Binding-site contacts:
Ligand atom C9 contacts residue SER236 of chain 1.A at 3.8 Å.
Ligand atom C3 contacts residue LYS106 of chain 1.A at 3.6 Å.
Ligand atom C23 contacts residue LEU170 of chain 1.A at 3.8 Å (hydrophobic).
Ligand atom C21 contacts residue ASN74 of chain 1.B at 3.8 Å.
Ligand atom N29 contacts residue LEU170 of chain 1.A at 3.8 Å.
Ligand atom C19 contacts residue TYR77 of chain 1.B at 3.5 Å (hydrophobic).
Ligand atom C24 contacts residue LEU170 of chain 1.A at 3.5 Å (hydrophobic).
Ligand atom C5 contacts residue LYS106 of chain 1.A at 3.6 Å.
Ligand atom C26 contacts residue LEU170 of chain 1.A at 3.7 Å (hydrophobic).
Ligand atom N28 contacts residue PRO168 of chain 1.A at 3.0 Å (h-bond).
Ligand atom C20 contacts residue TRP139 of chain 1.A at 3.4 Å (hydrophobic).
Ligand atom CL7 contacts residue TYR107 of chain 1.A at 3.6 Å.
Ligand atom C24 contacts residue TRP139 of chain 1.A at 3.6 Å (hydrophobic).
Ligand atom C24 contacts residue ASP169 of chain 1.A at 3.8 Å.
Ligand atom C22 contacts residue TRP139 of chain 1.A at 3.4 Å (hydrophobic).
Ligand atom C23 contacts residue TRP139 of chain 1.A at 3.4 Å (hydrophobic).
Ligand atom C18 contacts residue TRP139 of chain 1.A at 3.5 Å (hydrophobic).
Ligand atom CL7 contacts residue ARG18 of chain 1.A at 3.4 Å.
Ligand atom C15 contacts residue LYS106 of chain 1.A at 3.7 Å.
Ligand atom N25 contacts residue ASP169 of chain 1.A at 3.8 Å.
Ligand atom C21 contacts residue TRP139 of chain 1.A at 3.5 Å (hydrophobic).
Ligand atom C5 contacts residue TYR107 of chain 1.A at 3.9 Å (hydrophobic).
Ligand atom N27 contacts residue PHE72 of chain 1.B at 3.8 Å.
Ligand atom C20 contacts residue TYR77 of chain 1.B at 3.4 Å (hydrophobic).
Ligand atom C21 contacts residue GLU149 of chain 1.A at 3.4 Å.
Ligand atom CL7 contacts residue PHE27 of chain 1.A at 3.5 Å.
Ligand atom C3 contacts residue SER236 of chain 1.A at 3.9 Å.
Ligand atom C4 contacts residue LYS106 of chain 1.A at 3.4 Å.
Ligand atom C22 contacts residue GLU149 of chain 1.A at 3.4 Å.
Ligand atom C19 contacts residue TRP139 of chain 1.A at 3.4 Å (hydrophobic).
Ligand atom N27 contacts residue GLU149 of chain 1.A at 2.6 Å (salt-bridge).
Ligand atom C6 contacts residue TYR107 of chain 1.A at 3.7 Å (hydrophobic).
Ligand atom N25 contacts residue LEU170 of chain 1.A at 3.1 Å (h-bond).
Ligand atom N29 contacts residue ASP169 of chain 1.A at 2.9 Å (salt-bridge).
Ligand atom N29 contacts residue TRP139 of chain 1.A at 3.8 Å.
Ligand atom C26 contacts residue GLU149 of chain 1.A at 3.6 Å.
Ligand atom O17 contacts residue TRP139 of chain 1.A at 3.5 Å.
Ligand atom N25 contacts residue ILE183 of chain 1.A at 3.8 Å.
Ligand atom N28 contacts residue GLU149 of chain 1.A at 2.8 Å (salt-bridge).
Ligand atom N28 contacts residue ARG152 of chain 1.A at 3.7 Å.

The protein below binds the small molecule below.
Small molecule (SMILES): Nc1nc(N)c2c(OCC3CCN(Cc4cccc(Cl)c4Cl)CC3)cccc2n1

Sequence of chain 1.A:
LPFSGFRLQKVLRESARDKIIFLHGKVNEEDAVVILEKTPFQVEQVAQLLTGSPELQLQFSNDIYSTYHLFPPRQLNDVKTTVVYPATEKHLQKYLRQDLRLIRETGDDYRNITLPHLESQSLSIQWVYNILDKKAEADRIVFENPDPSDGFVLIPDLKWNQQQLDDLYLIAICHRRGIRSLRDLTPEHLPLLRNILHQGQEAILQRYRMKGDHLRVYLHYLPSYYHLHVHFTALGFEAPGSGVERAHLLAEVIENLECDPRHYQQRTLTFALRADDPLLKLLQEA

Sequence of chain 1.B:
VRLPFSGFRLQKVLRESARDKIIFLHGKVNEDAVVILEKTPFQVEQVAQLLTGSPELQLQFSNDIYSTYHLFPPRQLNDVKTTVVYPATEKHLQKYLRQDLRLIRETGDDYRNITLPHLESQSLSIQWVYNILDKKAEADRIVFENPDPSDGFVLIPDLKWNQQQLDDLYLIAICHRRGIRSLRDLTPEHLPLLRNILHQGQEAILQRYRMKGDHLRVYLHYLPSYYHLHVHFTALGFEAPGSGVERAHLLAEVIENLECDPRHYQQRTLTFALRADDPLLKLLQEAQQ